This protein binds this small molecule.
Small molecule (SMILES): CC(=O)N[C@@H]1[C@@H](O)[C@H](O)[C@@H](CO)O[C@H]1O

Binding-site contacts:
Ligand atom O5 contacts residue ASN69 of chain 4.D at 2.8 Å (h-bond).
Ligand atom C6 contacts residue MET33 of chain 4.D at 3.5 Å (hydrophobic).
Ligand atom O3 contacts residue NAG1 of chain 4.X at 2.6 Å (h-bond).
Ligand atom C1 contacts residue VAL31 of chain 4.D at 4.3 Å (hydrophobic).
Ligand atom C7 contacts residue ASN69 of chain 4.D at 3.8 Å.
Ligand atom C5 contacts residue NAG1 of chain 4.X at 4.4 Å.
Ligand atom O1 contacts residue MET33 of chain 4.D at 3.9 Å.
Ligand atom C3 contacts residue VAL31 of chain 4.D at 3.0 Å (hydrophobic).
Ligand atom C3 contacts residue NAG1 of chain 4.X at 3.7 Å.
Ligand atom O6 contacts residue NAG1 of chain 4.X at 3.0 Å.
Ligand atom C8 contacts residue ASN69 of chain 4.D at 3.4 Å.
Ligand atom O1 contacts residue ASN69 of chain 4.D at 2.1 Å (h-bond).
Ligand atom C7 contacts residue SER70 of chain 4.D at 4.4 Å.
Ligand atom C4 contacts residue VAL31 of chain 4.D at 3.8 Å (hydrophobic).
Ligand atom C1 contacts residue ASN69 of chain 4.D at 2.7 Å.
Ligand atom O4 contacts residue VAL31 of chain 4.D at 3.3 Å.
Ligand atom C6 contacts residue ASN69 of chain 4.D at 4.4 Å.
Ligand atom C8 contacts residue SER70 of chain 4.D at 3.7 Å.
Ligand atom C2 contacts residue ASN69 of chain 4.D at 4.2 Å.
Ligand atom C5 contacts residue MET33 of chain 4.D at 3.7 Å (hydrophobic).
Ligand atom N2 contacts residue VAL31 of chain 4.D at 4.0 Å.
Ligand atom C2 contacts residue VAL31 of chain 4.D at 4.0 Å (hydrophobic).
Ligand atom O3 contacts residue VAL31 of chain 4.D at 3.6 Å.
Ligand atom O7 contacts residue ASN69 of chain 4.D at 3.8 Å.
Ligand atom O4 contacts residue NAG1 of chain 4.X at 3.0 Å.
Ligand atom C5 contacts residue ASN69 of chain 4.D at 3.7 Å.
Ligand atom N2 contacts residue ASN69 of chain 4.D at 4.3 Å.
Ligand atom C6 contacts residue NAG1 of chain 4.X at 4.3 Å.
Ligand atom C8 contacts residue ARG57 of chain 4.D at 4.2 Å.
Ligand atom C5 contacts residue VAL31 of chain 4.D at 4.2 Å (hydrophobic).
Ligand atom O5 contacts residue MET33 of chain 4.D at 4.2 Å.
Ligand atom O1 contacts residue SER70 of chain 4.D at 4.2 Å.
Ligand atom C6 contacts residue LEU24 of chain 4.D at 4.5 Å (hydrophobic).
Ligand atom O1 contacts residue VAL31 of chain 4.D at 3.4 Å (h-bond).
Ligand atom C4 contacts residue NAG1 of chain 4.X at 3.2 Å.

Sequence of chain 4.D:
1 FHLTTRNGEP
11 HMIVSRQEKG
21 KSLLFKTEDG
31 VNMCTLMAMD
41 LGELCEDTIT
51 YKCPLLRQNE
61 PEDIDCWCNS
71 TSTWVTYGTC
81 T